Sequence of chain 17.X:
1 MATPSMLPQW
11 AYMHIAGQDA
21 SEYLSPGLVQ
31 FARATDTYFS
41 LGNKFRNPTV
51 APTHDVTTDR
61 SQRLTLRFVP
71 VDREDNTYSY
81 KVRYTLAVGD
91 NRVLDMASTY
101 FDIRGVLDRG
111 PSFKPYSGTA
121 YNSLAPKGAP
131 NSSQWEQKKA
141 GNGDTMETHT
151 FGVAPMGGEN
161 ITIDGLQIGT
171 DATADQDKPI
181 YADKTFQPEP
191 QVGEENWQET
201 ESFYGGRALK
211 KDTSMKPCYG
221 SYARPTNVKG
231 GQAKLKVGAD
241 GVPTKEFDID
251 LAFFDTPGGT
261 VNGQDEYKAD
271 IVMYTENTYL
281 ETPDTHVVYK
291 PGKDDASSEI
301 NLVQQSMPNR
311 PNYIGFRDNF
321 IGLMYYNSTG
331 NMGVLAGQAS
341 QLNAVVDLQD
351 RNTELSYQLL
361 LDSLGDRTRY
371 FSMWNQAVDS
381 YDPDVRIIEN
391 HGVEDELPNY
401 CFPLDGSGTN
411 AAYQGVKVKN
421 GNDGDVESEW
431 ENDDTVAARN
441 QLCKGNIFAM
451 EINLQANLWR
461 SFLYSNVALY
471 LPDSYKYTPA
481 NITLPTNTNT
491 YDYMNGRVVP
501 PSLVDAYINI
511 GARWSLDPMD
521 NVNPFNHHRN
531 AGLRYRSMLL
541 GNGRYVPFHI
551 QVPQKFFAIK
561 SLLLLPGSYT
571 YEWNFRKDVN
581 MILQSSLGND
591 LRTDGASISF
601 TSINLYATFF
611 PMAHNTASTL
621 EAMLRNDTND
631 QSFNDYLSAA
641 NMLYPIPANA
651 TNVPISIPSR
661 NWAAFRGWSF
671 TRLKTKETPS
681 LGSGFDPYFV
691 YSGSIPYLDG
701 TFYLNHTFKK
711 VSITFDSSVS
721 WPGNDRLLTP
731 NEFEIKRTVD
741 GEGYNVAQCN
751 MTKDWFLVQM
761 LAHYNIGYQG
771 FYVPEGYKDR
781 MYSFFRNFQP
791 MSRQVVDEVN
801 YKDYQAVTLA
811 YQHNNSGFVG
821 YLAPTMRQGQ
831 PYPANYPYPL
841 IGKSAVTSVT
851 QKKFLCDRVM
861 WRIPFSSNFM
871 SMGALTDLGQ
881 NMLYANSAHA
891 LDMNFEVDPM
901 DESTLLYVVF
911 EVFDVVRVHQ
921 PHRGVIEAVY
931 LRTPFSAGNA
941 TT

Binding-site contacts:
Ligand atom N contacts residue GLY873 of chain 17.X at 3.8 Å.
Ligand atom O contacts residue ARG46 of chain 17.V at 3.9 Å.
Ligand atom C contacts residue ARG666 of chain 17.X at 3.7 Å.
Ligand atom OG contacts residue PHE45 of chain 17.V at 3.3 Å (h-bond).
Ligand atom CD1 contacts residue ARG33 of chain 17.V at 3.8 Å.
Ligand atom N contacts residue ARG46 of chain 17.V at 3.9 Å.
Ligand atom C contacts residue ASN634 of chain 17.X at 3.8 Å.
Ligand atom O contacts residue ASN634 of chain 17.X at 3.0 Å (h-bond).
Ligand atom N contacts residue SER871 of chain 17.X at 3.6 Å.
Ligand atom N contacts residue ARG666 of chain 17.X at 3.4 Å.
Ligand atom N contacts residue GLY42 of chain 17.V at 3.5 Å (h-bond).
Ligand atom CD1 contacts residue ARG46 of chain 17.V at 3.9 Å.
Ligand atom CE1 contacts residue ARG46 of chain 17.V at 3.7 Å.
Ligand atom CD1 contacts residue ARG666 of chain 17.X at 3.9 Å.
Ligand atom CB contacts residue GLY42 of chain 17.V at 3.7 Å.
Ligand atom CB contacts residue ARG666 of chain 17.X at 3.9 Å.
Ligand atom OD1 contacts residue ARG666 of chain 17.X at 3.7 Å.
Ligand atom O contacts residue GLY42 of chain 17.V at 3.5 Å.
Ligand atom OD1 contacts residue ASN634 of chain 17.X at 3.2 Å (h-bond).
Ligand atom CD1 contacts residue SER21 of chain 17.V at 3.4 Å.
Ligand atom OD2 contacts residue GLY667 of chain 17.X at 3.7 Å.
Ligand atom OD1 contacts residue GLY667 of chain 17.X at 3.3 Å (h-bond).
Ligand atom OD2 contacts residue GLU911 of chain 17.X at 3.4 Å (salt-bridge).
Ligand atom CB contacts residue GLU911 of chain 17.X at 3.6 Å.
Ligand atom CG contacts residue GLY667 of chain 17.X at 3.7 Å.
Ligand atom CD2 contacts residue ALA20 of chain 17.V at 3.8 Å (hydrophobic).
Ligand atom ND2 contacts residue THR49 of chain 17.V at 3.9 Å.
Ligand atom CB contacts residue ASN47 of chain 17.V at 3.7 Å.
Ligand atom CG contacts residue GLU911 of chain 17.X at 3.5 Å.
Ligand atom O contacts residue ALA874 of chain 17.X at 3.7 Å.
Ligand atom N contacts residue ARG666 of chain 17.X at 3.4 Å (salt-bridge).
Ligand atom CA contacts residue ARG666 of chain 17.X at 3.6 Å.
Ligand atom O contacts residue ASN43 of chain 17.V at 3.6 Å.
Ligand atom N contacts residue ALA874 of chain 17.X at 3.8 Å.
Ligand atom CB contacts residue PHE913 of chain 17.X at 3.9 Å (hydrophobic).
Ligand atom OD2 contacts residue PRO864 of chain 17.X at 3.6 Å.
Ligand atom CG2 contacts residue TYR636 of chain 17.X at 3.8 Å (hydrophobic).
Ligand atom CB contacts residue ALA874 of chain 17.X at 3.9 Å (hydrophobic).
Ligand atom CG contacts residue ASN634 of chain 17.X at 3.9 Å.
Ligand atom OG contacts residue ARG46 of chain 17.V at 3.2 Å.

Sequence of chain 17.V:
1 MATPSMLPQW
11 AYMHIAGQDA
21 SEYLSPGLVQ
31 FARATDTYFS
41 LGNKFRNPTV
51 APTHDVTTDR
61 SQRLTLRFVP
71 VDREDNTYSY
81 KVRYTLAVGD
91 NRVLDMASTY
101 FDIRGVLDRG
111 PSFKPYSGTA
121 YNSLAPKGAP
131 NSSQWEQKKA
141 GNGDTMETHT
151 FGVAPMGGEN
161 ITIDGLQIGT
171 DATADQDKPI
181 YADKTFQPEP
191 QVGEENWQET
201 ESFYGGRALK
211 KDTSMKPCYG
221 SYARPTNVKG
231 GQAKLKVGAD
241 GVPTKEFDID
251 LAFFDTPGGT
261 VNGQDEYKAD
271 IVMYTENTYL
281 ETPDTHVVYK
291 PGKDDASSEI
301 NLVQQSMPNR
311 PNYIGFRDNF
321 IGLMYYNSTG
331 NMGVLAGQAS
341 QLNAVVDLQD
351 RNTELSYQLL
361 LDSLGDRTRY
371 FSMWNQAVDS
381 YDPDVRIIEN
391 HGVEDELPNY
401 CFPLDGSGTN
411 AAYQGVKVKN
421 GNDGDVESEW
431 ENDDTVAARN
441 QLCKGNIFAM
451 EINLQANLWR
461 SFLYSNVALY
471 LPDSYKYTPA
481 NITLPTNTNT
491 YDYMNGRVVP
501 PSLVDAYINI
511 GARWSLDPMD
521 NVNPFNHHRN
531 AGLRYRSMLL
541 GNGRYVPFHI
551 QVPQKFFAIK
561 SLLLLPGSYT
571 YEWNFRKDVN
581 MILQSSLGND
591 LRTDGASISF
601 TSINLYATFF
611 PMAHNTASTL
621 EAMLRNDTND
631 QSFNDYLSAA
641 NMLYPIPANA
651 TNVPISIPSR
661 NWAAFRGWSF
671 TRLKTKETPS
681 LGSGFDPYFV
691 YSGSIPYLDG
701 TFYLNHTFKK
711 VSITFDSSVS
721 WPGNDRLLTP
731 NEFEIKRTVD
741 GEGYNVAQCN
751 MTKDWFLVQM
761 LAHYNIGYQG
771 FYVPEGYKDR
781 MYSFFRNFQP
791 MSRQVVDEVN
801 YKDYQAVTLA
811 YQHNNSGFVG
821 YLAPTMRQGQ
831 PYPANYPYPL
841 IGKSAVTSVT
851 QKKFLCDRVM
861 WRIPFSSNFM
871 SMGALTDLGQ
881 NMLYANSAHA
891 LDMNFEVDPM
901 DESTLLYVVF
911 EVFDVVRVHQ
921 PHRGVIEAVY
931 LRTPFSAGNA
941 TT

The small molecule below binds the protein below.
Small molecule (SMILES): CC[C@H](C)[C@H](NC(=O)[C@@H](N)CC(=O)O)C(=O)N[C@@H](CC(N)=O)C(=O)N[C@@H](Cc1ccccc1)C(=O)N[C@@H](CO)C(=O)N[C@@H](CO)C(=O)N[C@H](C=O)CC(C)C